A protein and the small-molecule ligand that binds it are described below.
Small molecule (SMILES): Cc1cccnc1-n1nc(-c2ccccc2)nc1-c1c[nH]c(=O)c(Cl)c1

Sequence of chain 1.A:
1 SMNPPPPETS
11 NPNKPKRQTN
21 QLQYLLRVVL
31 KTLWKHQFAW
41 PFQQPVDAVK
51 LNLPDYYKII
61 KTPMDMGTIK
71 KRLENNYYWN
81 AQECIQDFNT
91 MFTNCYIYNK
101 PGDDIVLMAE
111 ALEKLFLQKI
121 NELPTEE

Binding-site contacts:
Ligand atom C11 contacts residue LEU53 of chain 1.A at 4.0 Å (hydrophobic).
Ligand atom C contacts residue ILE105 of chain 1.A at 3.9 Å (hydrophobic).
Ligand atom N4 contacts residue TRP40 of chain 1.A at 3.9 Å.
Ligand atom N2 contacts residue LEU53 of chain 1.A at 4.1 Å.
Ligand atom C10 contacts residue ASN99 of chain 1.A at 3.9 Å.
Ligand atom O contacts residue TYR56 of chain 1.A at 4.2 Å.
Ligand atom C18 contacts residue PRO41 of chain 1.A at 4.1 Å (hydrophobic).
Ligand atom N3 contacts residue PRO41 of chain 1.A at 3.9 Å.
Ligand atom O contacts residue CYS95 of chain 1.A at 4.2 Å.
Ligand atom CL contacts residue PHE42 of chain 1.A at 3.5 Å.
Ligand atom C12 contacts residue TRP40 of chain 1.A at 3.8 Å (hydrophobic).
Ligand atom C18 contacts residue GLN44 of chain 1.A at 3.3 Å.
Ligand atom C8 contacts residue VAL46 of chain 1.A at 4.3 Å (hydrophobic).
Ligand atom C8 contacts residue ILE105 of chain 1.A at 4.1 Å (hydrophobic).
Ligand atom C17 contacts residue TRP40 of chain 1.A at 3.8 Å (hydrophobic).
Ligand atom C9 contacts residue PRO41 of chain 1.A at 4.0 Å (hydrophobic).
Ligand atom N1 contacts residue LEU51 of chain 1.A at 3.8 Å.
Ligand atom C11 contacts residue LEU51 of chain 1.A at 4.2 Å (hydrophobic).
Ligand atom C contacts residue TRP40 of chain 1.A at 4.0 Å (hydrophobic).
Ligand atom C9 contacts residue ILE105 of chain 1.A at 4.0 Å (hydrophobic).
Ligand atom O contacts residue ASN99 of chain 1.A at 2.9 Å (h-bond).
Ligand atom C10 contacts residue ILE105 of chain 1.A at 4.0 Å (hydrophobic).
Ligand atom C6 contacts residue LEU51 of chain 1.A at 3.5 Å (hydrophobic).
Ligand atom N4 contacts residue LEU51 of chain 1.A at 3.5 Å.
Ligand atom N2 contacts residue ASN99 of chain 1.A at 4.3 Å.
Ligand atom C12 contacts residue LEU51 of chain 1.A at 3.8 Å (hydrophobic).
Ligand atom C18 contacts residue TRP40 of chain 1.A at 3.8 Å (hydrophobic).
Ligand atom CL contacts residue VAL46 of chain 1.A at 3.9 Å.
Ligand atom CL contacts residue PRO41 of chain 1.A at 3.8 Å.
Ligand atom C9 contacts residue VAL46 of chain 1.A at 3.9 Å (hydrophobic).
Ligand atom N3 contacts residue LEU51 of chain 1.A at 3.7 Å.
Ligand atom C13 contacts residue TRP40 of chain 1.A at 3.6 Å (hydrophobic).
Ligand atom C17 contacts residue GLN44 of chain 1.A at 3.4 Å.
Ligand atom C7 contacts residue LEU51 of chain 1.A at 3.9 Å (hydrophobic).
Ligand atom N contacts residue LEU51 of chain 1.A at 3.8 Å.
Ligand atom C14 contacts residue TRP40 of chain 1.A at 3.8 Å (hydrophobic).
Ligand atom O contacts residue ILE105 of chain 1.A at 4.2 Å.
Ligand atom C6 contacts residue PRO41 of chain 1.A at 4.3 Å (hydrophobic).
Ligand atom C8 contacts residue PRO41 of chain 1.A at 3.3 Å (hydrophobic).
Ligand atom C13 contacts residue LEU51 of chain 1.A at 4.3 Å (hydrophobic).